Binding-site contacts:
Ligand atom CBL contacts residue HIS461 of chain 2.B at 3.7 Å.
Ligand atom CAA contacts residue PHE351 of chain 2.B at 3.5 Å (hydrophobic).
Ligand atom CL1 contacts residue ILE460 of chain 2.B at 3.7 Å.
Ligand atom CAE contacts residue PHE351 of chain 2.B at 3.5 Å (hydrophobic).
Ligand atom CAW contacts residue TYR142 of chain 2.B at 3.4 Å (hydrophobic).
Ligand atom CAF contacts residue TRP105 of chain 2.B at 3.6 Å (hydrophobic).
Ligand atom CAI contacts residue TRP105 of chain 2.B at 3.5 Å (hydrophobic).
Ligand atom CAF contacts residue HIS461 of chain 2.B at 3.7 Å.
Ligand atom CAD contacts residue PHE351 of chain 2.B at 3.3 Å (hydrophobic).
Ligand atom CAC contacts residue PHE351 of chain 2.B at 3.4 Å (hydrophobic).
Ligand atom NAN contacts residue PHE351 of chain 2.B at 3.8 Å.
Ligand atom CBJ contacts residue TYR142 of chain 2.B at 2.1 Å (hydrophobic).
Ligand atom CAI contacts residue PHE351 of chain 2.B at 3.6 Å (hydrophobic).
Ligand atom OAX contacts residue TYR91 of chain 2.B at 3.3 Å.
Ligand atom CAU contacts residue ASP93 of chain 2.B at 3.7 Å.
Ligand atom CAA contacts residue HIS461 of chain 2.B at 3.6 Å.
Ligand atom CAC contacts residue TRP453 of chain 2.B at 3.6 Å (hydrophobic).
Ligand atom NAY contacts residue TYR142 of chain 2.B at 3.8 Å.
Ligand atom CAH contacts residue TRP105 of chain 2.B at 3.7 Å (hydrophobic).
Ligand atom CAR contacts residue GLY140 of chain 2.B at 3.8 Å.
Ligand atom CAG contacts residue HIS461 of chain 2.B at 3.7 Å.
Ligand atom CAR contacts residue GLY139 of chain 2.B at 3.7 Å.
Ligand atom CAV contacts residue TYR142 of chain 2.B at 3.2 Å (hydrophobic).
Ligand atom CAU contacts residue PHE351 of chain 2.B at 3.7 Å (hydrophobic).
Ligand atom CBK contacts residue TYR142 of chain 2.B at 3.2 Å (hydrophobic).
Ligand atom CAK contacts residue TRP105 of chain 2.B at 3.7 Å (hydrophobic).
Ligand atom CBE contacts residue TRP300 of chain 2.B at 3.6 Å (hydrophobic).
Ligand atom CAS contacts residue TRP105 of chain 2.B at 3.6 Å (hydrophobic).
Ligand atom NAT contacts residue TRP105 of chain 2.B at 3.4 Å.
Ligand atom CAM contacts residue HIS461 of chain 2.B at 3.6 Å.
Ligand atom CBL contacts residue SER221 of chain 2.B at 3.5 Å.
Ligand atom CL1 contacts residue TRP453 of chain 2.B at 3.3 Å.
Ligand atom CAD contacts residue TRP105 of chain 2.B at 3.6 Å (hydrophobic).
Ligand atom NAN contacts residue HIS461 of chain 2.B at 2.9 Å (h-bond).
Ligand atom CAA contacts residue ILE460 of chain 2.B at 3.8 Å (hydrophobic).
Ligand atom CAF contacts residue PHE351 of chain 2.B at 3.7 Å (hydrophobic).
Ligand atom CAE contacts residue TRP105 of chain 2.B at 3.5 Å (hydrophobic).
Ligand atom CL1 contacts residue MET457 of chain 2.B at 3.6 Å.
Ligand atom CAB contacts residue PHE351 of chain 2.B at 3.4 Å (hydrophobic).
Ligand atom CAQ contacts residue GLY139 of chain 2.B at 3.6 Å.

A small-molecule ligand and the protein it binds are described below.
Small molecule (SMILES): COc1cc(CNC(=O)CCCCCNc2c3c(nc4cc(Cl)ccc24)C[C@H]2C=C(C)C[C@@H]3C2)ccc1O

Sequence of chain 2.B:
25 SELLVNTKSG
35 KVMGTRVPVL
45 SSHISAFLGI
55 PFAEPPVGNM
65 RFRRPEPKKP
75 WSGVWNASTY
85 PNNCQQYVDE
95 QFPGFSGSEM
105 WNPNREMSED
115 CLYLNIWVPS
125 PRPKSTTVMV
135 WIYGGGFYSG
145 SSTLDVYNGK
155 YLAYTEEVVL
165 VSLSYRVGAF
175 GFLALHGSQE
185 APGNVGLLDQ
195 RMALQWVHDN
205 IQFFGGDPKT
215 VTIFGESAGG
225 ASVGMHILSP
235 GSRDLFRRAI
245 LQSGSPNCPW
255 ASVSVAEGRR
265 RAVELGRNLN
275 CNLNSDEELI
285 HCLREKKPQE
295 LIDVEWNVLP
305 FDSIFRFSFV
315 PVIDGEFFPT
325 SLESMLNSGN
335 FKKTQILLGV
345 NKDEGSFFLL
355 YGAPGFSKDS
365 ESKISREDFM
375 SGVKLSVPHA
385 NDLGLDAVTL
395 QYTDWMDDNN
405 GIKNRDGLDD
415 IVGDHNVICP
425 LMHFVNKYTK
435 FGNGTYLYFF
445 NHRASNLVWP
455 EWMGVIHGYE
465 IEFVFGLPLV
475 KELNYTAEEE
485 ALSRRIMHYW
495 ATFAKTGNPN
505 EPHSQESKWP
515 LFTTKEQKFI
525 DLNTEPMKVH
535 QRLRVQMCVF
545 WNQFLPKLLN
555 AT